Binding-site contacts:
Ligand atom N2 contacts residue ASN256 of chain 5.A at 3.1 Å (h-bond).
Ligand atom O5 contacts residue ASN256 of chain 5.A at 2.4 Å (h-bond).
Ligand atom C4 contacts residue ASN256 of chain 5.A at 4.3 Å.
Ligand atom O7 contacts residue ASN256 of chain 5.A at 3.8 Å.
Ligand atom C5 contacts residue ASN256 of chain 5.A at 3.6 Å.
Ligand atom C7 contacts residue ASN256 of chain 5.A at 3.8 Å.
Ligand atom C2 contacts residue ASN256 of chain 5.A at 2.6 Å.
Ligand atom C1 contacts residue ASN256 of chain 5.A at 1.4 Å.
Ligand atom C3 contacts residue ASN256 of chain 5.A at 3.9 Å.
Ligand atom C6 contacts residue THR258 of chain 5.A at 4.4 Å.
Ligand atom C5 contacts residue THR258 of chain 5.A at 4.4 Å.
Ligand atom O5 contacts residue GLU259 of chain 5.A at 4.3 Å.

This small molecule binds to this protein.
Small molecule (SMILES): CC(=O)N[C@@H]1[C@@H](O)[C@H](O)[C@@H](CO)O[C@H]1O

Sequence of chain 5.A:
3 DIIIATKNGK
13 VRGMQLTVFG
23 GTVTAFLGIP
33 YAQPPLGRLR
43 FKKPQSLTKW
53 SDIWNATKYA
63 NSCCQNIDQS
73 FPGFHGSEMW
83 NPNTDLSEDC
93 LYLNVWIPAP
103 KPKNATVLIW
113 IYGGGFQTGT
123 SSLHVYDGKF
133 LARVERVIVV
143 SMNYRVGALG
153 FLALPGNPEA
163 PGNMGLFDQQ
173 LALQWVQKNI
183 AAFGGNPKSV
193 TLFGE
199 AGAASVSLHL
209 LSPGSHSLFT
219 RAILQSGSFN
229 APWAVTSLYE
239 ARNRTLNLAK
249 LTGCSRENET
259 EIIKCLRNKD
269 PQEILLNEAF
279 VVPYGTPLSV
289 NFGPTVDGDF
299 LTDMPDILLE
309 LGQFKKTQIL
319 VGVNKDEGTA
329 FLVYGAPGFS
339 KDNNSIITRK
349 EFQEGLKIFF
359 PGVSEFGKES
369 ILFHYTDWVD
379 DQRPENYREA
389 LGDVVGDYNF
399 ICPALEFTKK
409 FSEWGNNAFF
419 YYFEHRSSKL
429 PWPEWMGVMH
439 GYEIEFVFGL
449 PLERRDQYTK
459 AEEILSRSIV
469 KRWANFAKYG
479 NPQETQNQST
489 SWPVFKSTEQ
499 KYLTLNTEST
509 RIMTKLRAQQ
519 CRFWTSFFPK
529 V